Binding-site contacts:
Ligand atom CD contacts residue ARG50 of chain 1.A at 3.6 Å.
Ligand atom NE contacts residue ASP53 of chain 1.A at 3.7 Å.
Ligand atom OG1 contacts residue ILE39 of chain 1.A at 3.5 Å.
Ligand atom C contacts residue ASP258 of chain 1.A at 3.6 Å.
Ligand atom CB contacts residue ARG50 of chain 1.A at 3.7 Å.
Ligand atom O contacts residue ARG49 of chain 1.A at 3.1 Å (salt-bridge).
Ligand atom O contacts residue ILE39 of chain 1.A at 3.6 Å.
Ligand atom NH1 contacts residue ASP228 of chain 1.A at 2.7 Å (salt-bridge).
Ligand atom CB contacts residue ILE39 of chain 1.A at 3.6 Å (hydrophobic).
Ligand atom CG2 contacts residue MET259 of chain 1.A at 3.7 Å (hydrophobic).
Ligand atom CG2 contacts residue ALA42 of chain 1.A at 3.7 Å (hydrophobic).
Ligand atom N contacts residue ASP258 of chain 1.A at 2.9 Å (salt-bridge).
Ligand atom CB contacts residue MET259 of chain 1.A at 3.8 Å (hydrophobic).
Ligand atom CA contacts residue ASP258 of chain 1.A at 3.7 Å.
Ligand atom CA contacts residue ASP258 of chain 1.A at 3.7 Å.
Ligand atom CD2 contacts residue ASP258 of chain 1.A at 3.5 Å.
Ligand atom CA contacts residue ARG49 of chain 1.A at 3.5 Å.
Ligand atom CA contacts residue ASP258 of chain 1.A at 3.5 Å.
Ligand atom NH2 contacts residue ARG50 of chain 1.A at 3.3 Å (salt-bridge).
Ligand atom N contacts residue ILE39 of chain 1.A at 3.7 Å.
Ligand atom OG1 contacts residue MET259 of chain 1.A at 2.8 Å (h-bond).
Ligand atom N contacts residue ARG49 of chain 1.A at 3.6 Å.
Ligand atom CB contacts residue ASP258 of chain 1.A at 3.7 Å.
Ligand atom N contacts residue ARG49 of chain 1.A at 3.0 Å (salt-bridge).
Ligand atom N contacts residue ASP258 of chain 1.A at 3.0 Å (salt-bridge).
Ligand atom OG1 contacts residue ASP258 of chain 1.A at 3.3 Å.
Ligand atom C contacts residue ARG49 of chain 1.A at 3.4 Å.
Ligand atom C contacts residue ASP258 of chain 1.A at 3.7 Å.
Ligand atom NH1 contacts residue THR246 of chain 1.A at 3.0 Å (h-bond).
Ligand atom O contacts residue ARG43 of chain 1.A at 3.0 Å (salt-bridge).
Ligand atom N contacts residue ASP258 of chain 1.A at 2.8 Å (salt-bridge).
Ligand atom CA contacts residue ARG50 of chain 1.A at 3.5 Å.
Ligand atom O contacts residue ARG50 of chain 1.A at 3.6 Å.
Ligand atom CB contacts residue ARG49 of chain 1.A at 3.5 Å.
Ligand atom C contacts residue ILE39 of chain 1.A at 3.6 Å (hydrophobic).
Ligand atom CD contacts residue LEU52 of chain 1.A at 3.5 Å (hydrophobic).
Ligand atom CB contacts residue ASP258 of chain 1.A at 3.5 Å.
Ligand atom N contacts residue ARG49 of chain 1.A at 3.6 Å.
Ligand atom O contacts residue ARG43 of chain 1.A at 3.1 Å (salt-bridge).
Ligand atom CD2 contacts residue ARG43 of chain 1.A at 3.7 Å.

Sequence of chain 1.A:
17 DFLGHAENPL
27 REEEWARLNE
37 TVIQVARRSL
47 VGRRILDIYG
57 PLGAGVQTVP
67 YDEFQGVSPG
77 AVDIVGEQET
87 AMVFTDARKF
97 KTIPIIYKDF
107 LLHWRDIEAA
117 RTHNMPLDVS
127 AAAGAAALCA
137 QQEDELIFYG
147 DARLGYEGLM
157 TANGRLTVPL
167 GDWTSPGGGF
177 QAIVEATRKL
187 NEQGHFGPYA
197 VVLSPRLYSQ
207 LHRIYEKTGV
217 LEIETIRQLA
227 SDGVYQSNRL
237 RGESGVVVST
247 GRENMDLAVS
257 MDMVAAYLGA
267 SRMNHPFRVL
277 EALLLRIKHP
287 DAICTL

This protein binds this small molecule.
Small molecule (SMILES): CC(C)C[C@H](NC(=O)CN)C(=O)N[C@H](C(=O)N[C@H](C(=O)NCC(=O)N[C@@H](CO)C(=O)N[C@@H](CC(C)C)C(=O)N[C@@H](CCCN=C(N)N)C(=O)NCC=O)C(C)C)[C@@H](C)O